Sequence of chain 1.A:
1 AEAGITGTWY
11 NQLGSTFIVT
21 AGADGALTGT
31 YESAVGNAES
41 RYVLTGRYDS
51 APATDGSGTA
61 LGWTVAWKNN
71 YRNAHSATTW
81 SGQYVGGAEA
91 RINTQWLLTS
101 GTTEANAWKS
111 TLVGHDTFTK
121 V

Sequence of chain 3.A:
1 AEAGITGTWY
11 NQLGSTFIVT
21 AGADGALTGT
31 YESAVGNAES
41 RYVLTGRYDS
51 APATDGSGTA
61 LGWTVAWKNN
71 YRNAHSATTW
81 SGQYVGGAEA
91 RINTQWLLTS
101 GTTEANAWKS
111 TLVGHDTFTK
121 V

The small molecule below binds the protein below.
Small molecule (SMILES): CC(=O)N[C@H]1CSSC[C@@H](C(N)=O)NC(=O)[C@H](Cc2ccccc2)NC(=O)[C@H](CCC(N)=O)NC(=O)[C@@H]2CCCN2C(=O)[C@H](Cc2c[nH]cn2)NC1=O

Binding-site contacts:
Ligand atom NE2 contacts residue THR78 of chain 1.A at 3.7 Å.
Ligand atom O contacts residue SER33 of chain 1.A at 2.8 Å (h-bond).
Ligand atom CD2 contacts residue SER76 of chain 1.A at 3.6 Å.
Ligand atom N contacts residue VAL35 of chain 1.A at 3.8 Å.
Ligand atom NE2 contacts residue SER76 of chain 1.A at 2.9 Å (h-bond).
Ligand atom N contacts residue SER33 of chain 1.A at 3.2 Å.
Ligand atom C contacts residue SER33 of chain 1.A at 3.7 Å.
Ligand atom CZ contacts residue TRP108 of chain 3.A at 3.4 Å (hydrophobic).
Ligand atom CD contacts residue ARG72 of chain 1.A at 3.8 Å.
Ligand atom CG contacts residue TYR42 of chain 1.A at 3.8 Å (hydrophobic).
Ligand atom O contacts residue SER15 of chain 1.A at 3.5 Å (h-bond).
Ligand atom CD contacts residue THR78 of chain 1.A at 3.8 Å.
Ligand atom CB contacts residue TRP67 of chain 1.A at 3.8 Å (hydrophobic).
Ligand atom CE1 contacts residue TRP67 of chain 1.A at 3.4 Å (hydrophobic).
Ligand atom OE1 contacts residue LEU98 of chain 1.A at 3.7 Å.
Ligand atom OE1 contacts residue THR78 of chain 1.A at 2.7 Å (h-bond).
Ligand atom NE2 contacts residue LEU98 of chain 1.A at 3.8 Å.
Ligand atom CD contacts residue TRP80 of chain 1.A at 3.9 Å (hydrophobic).
Ligand atom CB contacts residue TRP108 of chain 3.A at 3.8 Å (hydrophobic).
Ligand atom CB contacts residue TYR42 of chain 1.A at 3.3 Å (hydrophobic).
Ligand atom CD1 contacts residue TRP108 of chain 3.A at 3.9 Å (hydrophobic).
Ligand atom NE2 contacts residue TRP80 of chain 1.A at 3.8 Å.
Ligand atom CD2 contacts residue TRP108 of chain 3.A at 3.3 Å (hydrophobic).
Ligand atom OE1 contacts residue TRP67 of chain 1.A at 3.5 Å.
Ligand atom C contacts residue ALA34 of chain 1.A at 3.9 Å (hydrophobic).
Ligand atom CG contacts residue TRP67 of chain 1.A at 3.9 Å (hydrophobic).
Ligand atom CG contacts residue ALA74 of chain 1.A at 3.7 Å (hydrophobic).
Ligand atom C contacts residue SER33 of chain 1.A at 3.2 Å.
Ligand atom N contacts residue ALA34 of chain 1.A at 2.7 Å (h-bond).
Ligand atom CB contacts residue TRP67 of chain 1.A at 3.6 Å (hydrophobic).
Ligand atom O contacts residue TYR31 of chain 1.A at 3.8 Å.
Ligand atom CG contacts residue TRP67 of chain 1.A at 3.8 Å (hydrophobic).
Ligand atom CE2 contacts residue TRP108 of chain 3.A at 2.8 Å (hydrophobic).
Ligand atom O contacts residue ALA34 of chain 1.A at 3.3 Å (h-bond).
Ligand atom CE1 contacts residue TRP108 of chain 3.A at 3.4 Å (hydrophobic).
Ligand atom CA contacts residue TRP67 of chain 1.A at 3.5 Å (hydrophobic).
Ligand atom O contacts residue SER33 of chain 1.A at 3.3 Å.
Ligand atom N contacts residue TRP67 of chain 1.A at 3.8 Å.
Ligand atom NE2 contacts residue TRP96 of chain 1.A at 3.5 Å.
Ligand atom NE2 contacts residue TRP67 of chain 1.A at 3.5 Å.